Sequence of chain 1.B:
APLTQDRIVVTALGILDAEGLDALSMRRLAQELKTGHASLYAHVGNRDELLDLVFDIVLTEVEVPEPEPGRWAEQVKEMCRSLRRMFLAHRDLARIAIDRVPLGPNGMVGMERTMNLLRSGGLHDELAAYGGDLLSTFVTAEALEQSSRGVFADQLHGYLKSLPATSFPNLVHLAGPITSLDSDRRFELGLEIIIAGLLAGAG

Sequence of chain 1.A:
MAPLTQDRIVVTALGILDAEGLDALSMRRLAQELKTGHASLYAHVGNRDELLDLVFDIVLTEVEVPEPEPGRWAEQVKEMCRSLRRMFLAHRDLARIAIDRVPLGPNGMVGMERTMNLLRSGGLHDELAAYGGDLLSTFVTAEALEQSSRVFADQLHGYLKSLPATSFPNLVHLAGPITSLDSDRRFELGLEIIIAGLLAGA

Binding-site contacts:
Ligand atom O2 contacts residue GLU145 of chain 1.B at 4.2 Å.
Ligand atom O5 contacts residue THR143 of chain 1.A at 3.3 Å (h-bond).
Ligand atom C8 contacts residue SDN1 of chain 1.D at 3.7 Å.
Ligand atom C8 contacts residue PRO105 of chain 1.A at 3.7 Å (hydrophobic).
Ligand atom O2 contacts residue THR140 of chain 1.A at 3.3 Å (h-bond).
Ligand atom C15 contacts residue THR140 of chain 1.A at 3.9 Å.
Ligand atom C16 contacts residue ALA100 of chain 1.A at 4.2 Å (hydrophobic).
Ligand atom C7 contacts residue PRO105 of chain 1.A at 4.1 Å (hydrophobic).
Ligand atom C11 contacts residue SER139 of chain 1.A at 4.1 Å.
Ligand atom C13 contacts residue SER139 of chain 1.A at 3.7 Å.
Ligand atom C16 contacts residue THR140 of chain 1.A at 4.2 Å.
Ligand atom C3 contacts residue THR140 of chain 1.A at 3.5 Å.
Ligand atom O5 contacts residue ALA100 of chain 1.A at 3.9 Å.
Ligand atom C7 contacts residue SER139 of chain 1.A at 3.0 Å.
Ligand atom C10 contacts residue SDN1 of chain 1.D at 3.5 Å.
Ligand atom C1 contacts residue ASP136 of chain 1.A at 3.7 Å.
Ligand atom C4 contacts residue ASP136 of chain 1.A at 3.2 Å.
Ligand atom C5 contacts residue SER139 of chain 1.A at 3.5 Å.
Ligand atom C12 contacts residue SER139 of chain 1.A at 3.3 Å.
Ligand atom O1 contacts residue THR140 of chain 1.A at 3.9 Å.
Ligand atom C10 contacts residue PRO105 of chain 1.A at 4.2 Å (hydrophobic).
Ligand atom O5 contacts residue SER139 of chain 1.A at 4.2 Å.
Ligand atom C14 contacts residue SER139 of chain 1.A at 3.8 Å.
Ligand atom O4 contacts residue PHE58 of chain 1.A at 3.7 Å.
Ligand atom C6 contacts residue SER139 of chain 1.A at 3.1 Å.
Ligand atom C3 contacts residue ASP136 of chain 1.A at 3.4 Å.
Ligand atom C8 contacts residue SER139 of chain 1.A at 3.5 Å.
Ligand atom C1 contacts residue THR140 of chain 1.A at 3.0 Å.
Ligand atom C2 contacts residue THR140 of chain 1.A at 2.2 Å.
Ligand atom O3 contacts residue THR140 of chain 1.A at 4.1 Å.
Ligand atom C9 contacts residue SER139 of chain 1.A at 4.2 Å.
Ligand atom C4 contacts residue THR140 of chain 1.A at 4.0 Å.
Ligand atom C2 contacts residue ASP136 of chain 1.A at 2.7 Å.
Ligand atom O2 contacts residue ASP136 of chain 1.A at 3.7 Å.
Ligand atom C9 contacts residue PRO105 of chain 1.A at 3.9 Å (hydrophobic).
Ligand atom C16 contacts residue THR143 of chain 1.A at 4.2 Å.
Ligand atom O2 contacts residue ARG200 of chain 1.B at 3.9 Å.
Ligand atom C13 contacts residue THR143 of chain 1.A at 4.2 Å.
Ligand atom O4 contacts residue THR143 of chain 1.A at 3.6 Å.
Ligand atom C9 contacts residue SDN1 of chain 1.D at 2.8 Å.

This protein binds this small molecule.
Small molecule (SMILES): CC1=C2C(=O)c3c(O)cccc3C=C2C[C@@H](CC(=O)O)O1